Sequence of chain 1.K:
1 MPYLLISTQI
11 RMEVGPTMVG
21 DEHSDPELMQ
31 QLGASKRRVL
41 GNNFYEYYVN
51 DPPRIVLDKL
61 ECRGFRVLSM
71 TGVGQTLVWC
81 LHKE

Binding-site contacts:
Ligand atom N contacts residue GLU216 of chain 1.A at 3.2 Å (salt-bridge).
Ligand atom CB contacts residue THR76 of chain 1.L at 3.7 Å.
Ligand atom CG contacts residue ILE10 of chain 1.K at 3.3 Å (hydrophobic).
Ligand atom CE1 contacts residue GLN9 of chain 1.K at 3.7 Å.
Ligand atom O contacts residue GLN75 of chain 1.L at 3.9 Å.
Ligand atom C contacts residue VAL73 of chain 1.L at 3.8 Å (hydrophobic).
Ligand atom C contacts residue GLY74 of chain 1.L at 3.9 Å.
Ligand atom OXT contacts residue GLY74 of chain 1.L at 3.8 Å.
Ligand atom CA contacts residue THR76 of chain 1.L at 3.5 Å.
Ligand atom CZ contacts residue ILE10 of chain 1.K at 3.6 Å (hydrophobic).
Ligand atom CD1 contacts residue VAL73 of chain 1.L at 3.4 Å (hydrophobic).
Ligand atom CE2 contacts residue ARG11 of chain 1.K at 3.9 Å.
Ligand atom O contacts residue GLY74 of chain 1.L at 3.8 Å.
Ligand atom OXT contacts residue VAL73 of chain 1.L at 3.6 Å (h-bond).
Ligand atom CE2 contacts residue ILE10 of chain 1.K at 3.6 Å (hydrophobic).
Ligand atom CZ contacts residue MET12 of chain 1.K at 3.9 Å (hydrophobic).
Ligand atom C contacts residue GLN75 of chain 1.L at 3.7 Å.
Ligand atom CE1 contacts residue GLN75 of chain 1.K at 3.3 Å.
Ligand atom N contacts residue ILE10 of chain 1.K at 2.8 Å (h-bond).
Ligand atom CE1 contacts residue ARG11 of chain 1.K at 3.9 Å.
Ligand atom N contacts residue GLN75 of chain 1.K at 2.5 Å (h-bond).
Ligand atom CD2 contacts residue ILE10 of chain 1.K at 3.4 Å (hydrophobic).
Ligand atom CE2 contacts residue MET12 of chain 1.K at 3.8 Å (hydrophobic).
Ligand atom CB contacts residue VAL73 of chain 1.L at 3.0 Å (hydrophobic).
Ligand atom CD1 contacts residue ILE10 of chain 1.K at 3.5 Å (hydrophobic).
Ligand atom CD1 contacts residue GLN75 of chain 1.K at 3.5 Å.
Ligand atom CB contacts residue GLN75 of chain 1.K at 3.8 Å.
Ligand atom CZ contacts residue LEU77 of chain 1.K at 3.9 Å (hydrophobic).
Ligand atom OXT contacts residue THR76 of chain 1.L at 2.6 Å (h-bond).
Ligand atom OXT contacts residue GLN75 of chain 1.L at 2.9 Å (h-bond).
Ligand atom CE1 contacts residue ILE10 of chain 1.K at 3.2 Å (hydrophobic).
Ligand atom CA contacts residue ILE10 of chain 1.K at 3.5 Å (hydrophobic).
Ligand atom O contacts residue PRO218 of chain 1.A at 3.5 Å.
Ligand atom CD2 contacts residue VAL73 of chain 1.L at 3.5 Å (hydrophobic).
Ligand atom O contacts residue GLU216 of chain 1.A at 3.9 Å.
Ligand atom CZ contacts residue ARG11 of chain 1.K at 3.7 Å.
Ligand atom CG contacts residue VAL73 of chain 1.L at 3.4 Å (hydrophobic).
Ligand atom C contacts residue THR76 of chain 1.L at 3.4 Å.
Ligand atom CA contacts residue GLN75 of chain 1.K at 3.6 Å.
Ligand atom O contacts residue GLN75 of chain 1.K at 3.2 Å (h-bond).

Sequence of chain 1.L:
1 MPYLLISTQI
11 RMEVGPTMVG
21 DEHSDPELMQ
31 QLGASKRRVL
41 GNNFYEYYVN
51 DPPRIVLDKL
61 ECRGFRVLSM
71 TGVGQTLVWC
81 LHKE

The small molecule below binds the protein below.
Small molecule (SMILES): N[C@@H](Cc1ccccc1)C(=O)O

Sequence of chain 1.A:
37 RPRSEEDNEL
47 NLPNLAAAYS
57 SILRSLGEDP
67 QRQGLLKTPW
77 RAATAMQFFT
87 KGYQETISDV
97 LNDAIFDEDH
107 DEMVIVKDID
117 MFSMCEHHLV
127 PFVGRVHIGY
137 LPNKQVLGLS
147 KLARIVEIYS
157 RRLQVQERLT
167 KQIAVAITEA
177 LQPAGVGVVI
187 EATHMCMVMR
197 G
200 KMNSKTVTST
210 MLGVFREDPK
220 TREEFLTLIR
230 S